Sequence of chain 1.A:
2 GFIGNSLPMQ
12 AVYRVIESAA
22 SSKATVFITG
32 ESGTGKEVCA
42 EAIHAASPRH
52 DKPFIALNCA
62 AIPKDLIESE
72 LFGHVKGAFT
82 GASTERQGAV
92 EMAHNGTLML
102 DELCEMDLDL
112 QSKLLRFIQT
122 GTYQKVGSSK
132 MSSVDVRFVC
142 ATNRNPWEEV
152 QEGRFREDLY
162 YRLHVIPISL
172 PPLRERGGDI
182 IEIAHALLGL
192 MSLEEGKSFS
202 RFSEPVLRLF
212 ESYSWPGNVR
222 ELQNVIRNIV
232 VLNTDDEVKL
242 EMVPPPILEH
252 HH

Binding-site contacts:
Ligand atom O15 contacts residue ARG177 of chain 1.A at 2.9 Å (salt-bridge).
Ligand atom C01 contacts residue LEU188 of chain 1.A at 3.6 Å (hydrophobic).
Ligand atom C14 contacts residue ILE4 of chain 1.A at 3.8 Å (hydrophobic).
Ligand atom O08 contacts residue LEU188 of chain 1.A at 4.1 Å.
Ligand atom N13 contacts residue ILE4 of chain 1.A at 4.0 Å.
Ligand atom C01 contacts residue ALA187 of chain 1.A at 3.7 Å (hydrophobic).
Ligand atom C01 contacts residue LEU191 of chain 1.A at 4.0 Å (hydrophobic).
Ligand atom O15 contacts residue ILE4 of chain 1.A at 2.8 Å (h-bond).
Ligand atom C07 contacts residue GLN224 of chain 1.A at 3.3 Å.
Ligand atom C04 contacts residue LEU191 of chain 1.A at 4.0 Å (hydrophobic).
Ligand atom N16 contacts residue VAL220 of chain 1.A at 4.1 Å.
Ligand atom C14 contacts residue PHE3 of chain 1.A at 3.5 Å (hydrophobic).
Ligand atom N13 contacts residue GLY2 of chain 1.A at 3.8 Å.
Ligand atom N12 contacts residue VAL39 of chain 1.A at 4.0 Å.
Ligand atom S10 contacts residue VAL39 of chain 1.A at 3.7 Å.
Ligand atom O18 contacts residue VAL220 of chain 1.A at 3.4 Å.
Ligand atom N16 contacts residue PHE3 of chain 1.A at 3.4 Å.
Ligand atom N16 contacts residue ILE184 of chain 1.A at 4.0 Å.
Ligand atom O15 contacts residue ILE184 of chain 1.A at 3.6 Å.
Ligand atom O18 contacts residue ARG177 of chain 1.A at 4.0 Å.
Ligand atom C03 contacts residue ILE4 of chain 1.A at 3.5 Å (hydrophobic).
Ligand atom C09 contacts residue GLN224 of chain 1.A at 3.8 Å.
Ligand atom C14 contacts residue ARG177 of chain 1.A at 3.7 Å.
Ligand atom S10 contacts residue GLY36 of chain 1.A at 4.2 Å.
Ligand atom O15 contacts residue PHE3 of chain 1.A at 3.5 Å.
Ligand atom O18 contacts residue GLY36 of chain 1.A at 3.3 Å (h-bond).
Ligand atom C11 contacts residue VAL220 of chain 1.A at 4.0 Å (hydrophobic).
Ligand atom S10 contacts residue VAL220 of chain 1.A at 3.9 Å.
Ligand atom C05 contacts residue LEU188 of chain 1.A at 3.6 Å (hydrophobic).
Ligand atom C14 contacts residue ILE184 of chain 1.A at 3.8 Å (hydrophobic).
Ligand atom N16 contacts residue ARG177 of chain 1.A at 3.0 Å (salt-bridge).
Ligand atom O08 contacts residue VAL220 of chain 1.A at 3.4 Å.
Ligand atom O18 contacts residue PHE3 of chain 1.A at 4.2 Å.
Ligand atom C11 contacts residue VAL39 of chain 1.A at 4.0 Å (hydrophobic).
Ligand atom C09 contacts residue VAL39 of chain 1.A at 3.7 Å (hydrophobic).
Ligand atom C17 contacts residue PHE3 of chain 1.A at 4.0 Å (hydrophobic).
Ligand atom O08 contacts residue GLN224 of chain 1.A at 2.7 Å (h-bond).
Ligand atom C17 contacts residue ARG177 of chain 1.A at 4.0 Å.
Ligand atom C17 contacts residue VAL220 of chain 1.A at 3.7 Å (hydrophobic).
Ligand atom N13 contacts residue PHE3 of chain 1.A at 4.0 Å.

This protein binds this small molecule.
Small molecule (SMILES): CC(C)(C)COC(=O)CSc1n[nH]c(=O)[nH]c1=O